Sequence of chain 1.B:
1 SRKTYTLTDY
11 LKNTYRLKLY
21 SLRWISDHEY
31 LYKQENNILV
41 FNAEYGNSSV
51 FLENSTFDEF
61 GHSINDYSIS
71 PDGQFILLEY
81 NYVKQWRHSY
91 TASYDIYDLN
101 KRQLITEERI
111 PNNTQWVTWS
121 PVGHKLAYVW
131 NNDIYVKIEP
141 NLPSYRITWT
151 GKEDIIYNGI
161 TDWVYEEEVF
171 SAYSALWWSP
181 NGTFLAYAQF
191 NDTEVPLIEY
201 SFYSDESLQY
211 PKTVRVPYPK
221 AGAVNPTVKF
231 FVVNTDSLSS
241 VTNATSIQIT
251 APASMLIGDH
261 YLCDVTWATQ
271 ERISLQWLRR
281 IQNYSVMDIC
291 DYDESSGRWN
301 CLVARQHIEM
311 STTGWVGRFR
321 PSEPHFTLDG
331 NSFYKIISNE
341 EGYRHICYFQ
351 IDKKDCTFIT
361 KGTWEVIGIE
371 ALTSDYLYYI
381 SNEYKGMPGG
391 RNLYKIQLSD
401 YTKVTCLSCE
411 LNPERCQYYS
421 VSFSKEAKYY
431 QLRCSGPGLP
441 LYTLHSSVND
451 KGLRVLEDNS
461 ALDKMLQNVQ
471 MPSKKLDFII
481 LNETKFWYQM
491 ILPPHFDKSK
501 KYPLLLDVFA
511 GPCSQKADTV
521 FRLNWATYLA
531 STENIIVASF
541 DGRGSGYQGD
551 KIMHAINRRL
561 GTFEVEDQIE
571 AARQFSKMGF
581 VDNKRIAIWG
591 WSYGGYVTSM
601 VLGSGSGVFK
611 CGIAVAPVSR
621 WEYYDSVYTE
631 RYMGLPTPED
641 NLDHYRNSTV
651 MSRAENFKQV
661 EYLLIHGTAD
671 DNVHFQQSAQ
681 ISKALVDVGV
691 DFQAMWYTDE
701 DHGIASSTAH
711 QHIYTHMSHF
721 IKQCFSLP

Binding-site contacts:
Ligand atom C2 contacts residue ASN191 of chain 1.B at 2.5 Å.
Ligand atom C1 contacts residue ASN191 of chain 1.B at 1.5 Å.
Ligand atom O7 contacts residue ASN191 of chain 1.B at 3.6 Å.
Ligand atom C7 contacts residue ASN191 of chain 1.B at 3.4 Å.
Ligand atom C8 contacts residue THR193 of chain 1.B at 3.9 Å.
Ligand atom C8 contacts residue GLU194 of chain 1.B at 3.3 Å.
Ligand atom C8 contacts residue ILE156 of chain 1.B at 3.5 Å (hydrophobic).
Ligand atom O6 contacts residue GLU194 of chain 1.B at 3.5 Å (salt-bridge).
Ligand atom C1 contacts residue ILE156 of chain 1.B at 4.4 Å (hydrophobic).
Ligand atom C7 contacts residue ILE156 of chain 1.B at 3.5 Å (hydrophobic).
Ligand atom N2 contacts residue ILE156 of chain 1.B at 3.4 Å.
Ligand atom C8 contacts residue GLN189 of chain 1.B at 4.4 Å.
Ligand atom C1 contacts residue THR193 of chain 1.B at 3.9 Å.
Ligand atom O6 contacts residue THR193 of chain 1.B at 3.3 Å.
Ligand atom C3 contacts residue ASN191 of chain 1.B at 3.5 Å.
Ligand atom C7 contacts residue THR193 of chain 1.B at 4.4 Å.
Ligand atom O7 contacts residue THR193 of chain 1.B at 4.2 Å.
Ligand atom O7 contacts residue LYS229 of chain 1.B at 4.5 Å.
Ligand atom O6 contacts residue ASN191 of chain 1.B at 4.2 Å.
Ligand atom O7 contacts residue ILE156 of chain 1.B at 4.3 Å.
Ligand atom C5 contacts residue ASN191 of chain 1.B at 3.4 Å.
Ligand atom O7 contacts residue GLN189 of chain 1.B at 4.0 Å.
Ligand atom O5 contacts residue ASN191 of chain 1.B at 2.5 Å (h-bond).
Ligand atom C4 contacts residue ASN191 of chain 1.B at 4.1 Å.
Ligand atom N2 contacts residue ASN191 of chain 1.B at 2.6 Å (h-bond).
Ligand atom C5 contacts residue THR193 of chain 1.B at 3.5 Å.
Ligand atom C8 contacts residue ASN191 of chain 1.B at 4.5 Å.
Ligand atom O5 contacts residue THR193 of chain 1.B at 3.7 Å.
Ligand atom C6 contacts residue THR193 of chain 1.B at 3.9 Å.
Ligand atom C8 contacts residue THR150 of chain 1.B at 3.8 Å.

This protein binds this small molecule.
Small molecule (SMILES): CC(=O)N[C@H]1[C@H](O[C@H]2[C@H](O)[C@@H](NC(C)=O)CO[C@@H]2CO)O[C@H](CO)[C@@H](O[C@@H]2O[C@H](CO)[C@@H](O)[C@H](O)[C@@H]2O)[C@@H]1O